Sequence of chain 1.A:
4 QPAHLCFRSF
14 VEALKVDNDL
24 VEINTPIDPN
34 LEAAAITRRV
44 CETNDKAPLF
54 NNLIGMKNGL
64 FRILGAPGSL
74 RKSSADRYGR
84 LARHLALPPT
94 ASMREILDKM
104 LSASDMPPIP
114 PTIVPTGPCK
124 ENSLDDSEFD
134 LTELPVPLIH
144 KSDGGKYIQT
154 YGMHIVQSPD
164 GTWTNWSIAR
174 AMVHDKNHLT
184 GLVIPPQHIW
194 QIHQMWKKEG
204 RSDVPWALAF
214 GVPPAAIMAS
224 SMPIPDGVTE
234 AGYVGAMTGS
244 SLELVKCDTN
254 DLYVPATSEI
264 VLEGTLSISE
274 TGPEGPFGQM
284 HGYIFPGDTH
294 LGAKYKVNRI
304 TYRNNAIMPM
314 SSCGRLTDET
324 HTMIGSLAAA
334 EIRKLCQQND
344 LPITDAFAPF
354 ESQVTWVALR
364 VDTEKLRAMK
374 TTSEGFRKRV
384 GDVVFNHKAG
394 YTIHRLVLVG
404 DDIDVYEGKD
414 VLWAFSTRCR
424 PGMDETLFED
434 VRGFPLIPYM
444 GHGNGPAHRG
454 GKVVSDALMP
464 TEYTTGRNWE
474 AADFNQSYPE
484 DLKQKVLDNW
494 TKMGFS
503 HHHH

The protein below binds the small molecule below.
Small molecule (SMILES): Cc1cc2c3c(c1C)C(C)(C)C[C@@H](CCc1c(F)c(F)c(F)c(F)c1F)[n+]3c1c(=O)[nH]c(=O)[nH]c1[n+]2C[C@H](O)[C@H](O)[C@H](O)COP(=O)(O)O

Binding-site contacts:
Ligand atom C16 contacts residue THR153 of chain 1.A at 3.3 Å.
Ligand atom F47 contacts residue TYR394 of chain 1.A at 3.1 Å.
Ligand atom O31 contacts residue GLU233 of chain 1.A at 3.1 Å (salt-bridge).
Ligand atom N10 contacts residue ILE171 of chain 1.A at 3.4 Å (h-bond).
Ligand atom P29 contacts residue MN1 of chain 1.B at 3.4 Å.
Ligand atom O34 contacts residue GLN190 of chain 1.A at 2.9 Å (h-bond).
Ligand atom N06 contacts residue ILE171 of chain 1.A at 3.3 Å (h-bond).
Ligand atom F47 contacts residue GLN190 of chain 1.A at 3.0 Å.
Ligand atom O32 contacts residue HIS191 of chain 1.A at 2.8 Å (h-bond).
Ligand atom O17 contacts residue GLN190 of chain 1.A at 2.9 Å (h-bond).
Ligand atom F48 contacts residue GLN190 of chain 1.A at 3.4 Å.
Ligand atom C46 contacts residue GLN190 of chain 1.A at 3.3 Å.
Ligand atom C03 contacts residue ALA172 of chain 1.A at 3.4 Å (hydrophobic).
Ligand atom O31 contacts residue HIS191 of chain 1.A at 3.1 Å (h-bond).
Ligand atom O31 contacts residue ASN168 of chain 1.A at 2.9 Å (h-bond).
Ligand atom C25 contacts residue ILE171 of chain 1.A at 3.4 Å (hydrophobic).
Ligand atom O28 contacts residue K1 of chain 1.C at 3.0 Å.
Ligand atom F49 contacts residue LEU439 of chain 1.A at 3.4 Å.
Ligand atom O33 contacts residue ILE171 of chain 1.A at 2.9 Å (h-bond).
Ligand atom C03 contacts residue ARG173 of chain 1.A at 3.4 Å.
Ligand atom F45 contacts residue ILE327 of chain 1.A at 3.3 Å.
Ligand atom O28 contacts residue SER170 of chain 1.A at 3.2 Å.
Ligand atom O31 contacts residue K1 of chain 1.C at 2.8 Å.
Ligand atom O30 contacts residue LYS391 of chain 1.A at 2.7 Å (salt-bridge).
Ligand atom P29 contacts residue K1 of chain 1.C at 3.4 Å.
Ligand atom F48 contacts residue TYR394 of chain 1.A at 3.3 Å.
Ligand atom F44 contacts residue MET283 of chain 1.A at 3.5 Å.
Ligand atom O24 contacts residue ARG173 of chain 1.A at 2.7 Å (salt-bridge).
Ligand atom F44 contacts residue ILE327 of chain 1.A at 3.0 Å.
Ligand atom O35 contacts residue PRO226 of chain 1.A at 3.3 Å (h-bond).
Ligand atom O28 contacts residue SER223 of chain 1.A at 3.5 Å (h-bond).
Ligand atom O35 contacts residue MET225 of chain 1.A at 3.2 Å.
Ligand atom C05 contacts residue ILE171 of chain 1.A at 3.2 Å (hydrophobic).
Ligand atom O31 contacts residue MN1 of chain 1.B at 2.2 Å.
Ligand atom C09 contacts residue ILE327 of chain 1.A at 3.5 Å (hydrophobic).
Ligand atom C14 contacts residue ILE327 of chain 1.A at 3.3 Å (hydrophobic).
Ligand atom N06 contacts residue GLN190 of chain 1.A at 3.3 Å (h-bond).
Ligand atom F47 contacts residue THR395 of chain 1.A at 3.3 Å.
Ligand atom O33 contacts residue SER223 of chain 1.A at 3.5 Å (h-bond).
Ligand atom F45 contacts residue THR395 of chain 1.A at 3.0 Å.